Binding-site contacts:
Ligand atom N08 contacts residue LEU101 of chain 2.A at 3.8 Å.
Ligand atom O26 contacts residue TYR145 of chain 2.A at 3.2 Å.
Ligand atom C28 contacts residue TYR145 of chain 2.A at 3.3 Å (hydrophobic).
Ligand atom C04 contacts residue MET213 of chain 2.A at 3.9 Å (hydrophobic).
Ligand atom C12 contacts residue ILE99 of chain 2.A at 3.7 Å (hydrophobic).
Ligand atom C15 contacts residue ILE123 of chain 2.A at 3.6 Å (hydrophobic).
Ligand atom C19 contacts residue LEU182 of chain 2.A at 3.6 Å (hydrophobic).
Ligand atom C14 contacts residue HIS237 of chain 2.A at 3.5 Å.
Ligand atom C18 contacts residue ILE99 of chain 2.A at 3.8 Å (hydrophobic).
Ligand atom C17 contacts residue LEU182 of chain 2.A at 3.7 Å (hydrophobic).
Ligand atom N06 contacts residue LEU101 of chain 2.A at 3.2 Å.
Ligand atom C28 contacts residue ALA167 of chain 2.A at 3.1 Å (hydrophobic).
Ligand atom C21 contacts residue ILE123 of chain 2.A at 3.8 Å (hydrophobic).
Ligand atom C09 contacts residue TYR191 of chain 2.A at 3.6 Å (hydrophobic).
Ligand atom C25 contacts residue PHE180 of chain 2.A at 3.5 Å (hydrophobic).
Ligand atom N07 contacts residue LEU101 of chain 2.A at 3.7 Å.
Ligand atom C14 contacts residue SER121 of chain 2.A at 3.5 Å.
Ligand atom C03 contacts residue ASN211 of chain 2.A at 3.1 Å.
Ligand atom C19 contacts residue TYR145 of chain 2.A at 3.2 Å (hydrophobic).
Ligand atom C28 contacts residue MET144 of chain 2.A at 3.8 Å (hydrophobic).
Ligand atom C28 contacts residue TYR143 of chain 2.A at 3.4 Å (hydrophobic).
Ligand atom C01 contacts residue TYR192 of chain 2.A at 2.9 Å (hydrophobic).
Ligand atom C09 contacts residue LEU101 of chain 2.A at 3.8 Å (hydrophobic).
Ligand atom C13 contacts residue MET213 of chain 2.A at 3.4 Å (hydrophobic).
Ligand atom C04 contacts residue ASN211 of chain 2.A at 3.4 Å.
Ligand atom O23 contacts residue LEU216 of chain 2.A at 3.7 Å.
Ligand atom N24 contacts residue LEU216 of chain 2.A at 3.5 Å.
Ligand atom C15 contacts residue LEU182 of chain 2.A at 3.7 Å (hydrophobic).
Ligand atom C10 contacts residue TYR191 of chain 2.A at 3.7 Å (hydrophobic).
Ligand atom C05 contacts residue LEU101 of chain 2.A at 3.9 Å (hydrophobic).
Ligand atom C17 contacts residue ILE99 of chain 2.A at 3.8 Å (hydrophobic).
Ligand atom C22 contacts residue ILE99 of chain 2.A at 3.9 Å (hydrophobic).
Ligand atom C22 contacts residue ILE123 of chain 2.A at 3.6 Å (hydrophobic).
Ligand atom O16 contacts residue ILE99 of chain 2.A at 3.6 Å.
Ligand atom C18 contacts residue TYR145 of chain 2.A at 3.8 Å (hydrophobic).
Ligand atom O26 contacts residue PHE180 of chain 2.A at 3.7 Å.
Ligand atom C01 contacts residue THR207 of chain 2.A at 2.9 Å.
Ligand atom C27 contacts residue PHE180 of chain 2.A at 3.2 Å (hydrophobic).
Ligand atom C18 contacts residue LEU182 of chain 2.A at 3.2 Å (hydrophobic).
Ligand atom N24 contacts residue PHE180 of chain 2.A at 3.6 Å.

The protein below binds the small molecule below.
Small molecule (SMILES): CCOc1noc2cc(OCCC3CCN(c4ccc(C)nn4)CC3)ccc12

Sequence of chain 2.A:
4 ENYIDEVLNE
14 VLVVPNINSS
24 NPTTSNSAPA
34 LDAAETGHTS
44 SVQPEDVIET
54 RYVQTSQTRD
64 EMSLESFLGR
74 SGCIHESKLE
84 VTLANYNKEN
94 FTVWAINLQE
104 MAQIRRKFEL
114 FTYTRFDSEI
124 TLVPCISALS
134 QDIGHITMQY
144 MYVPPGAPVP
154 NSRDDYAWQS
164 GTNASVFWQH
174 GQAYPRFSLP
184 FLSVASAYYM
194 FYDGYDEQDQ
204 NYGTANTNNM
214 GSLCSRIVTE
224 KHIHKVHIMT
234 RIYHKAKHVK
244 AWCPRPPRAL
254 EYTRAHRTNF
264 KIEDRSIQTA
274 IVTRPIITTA